Binding-site contacts:
Ligand atom C33 contacts residue SER231 of chain 1.C at 3.7 Å.
Ligand atom N9 contacts residue PHE283 of chain 1.C at 3.3 Å.
Ligand atom C34 contacts residue ILE246 of chain 1.C at 3.6 Å (hydrophobic).
Ligand atom C4 contacts residue PHE283 of chain 1.C at 3.4 Å (hydrophobic).
Ligand atom N14 contacts residue TYR247 of chain 1.C at 2.4 Å (h-bond).
Ligand atom N13 contacts residue GLN280 of chain 1.C at 3.3 Å (h-bond).
Ligand atom C21 contacts residue MET267 of chain 1.C at 3.6 Å (hydrophobic).
Ligand atom C29 contacts residue GLN280 of chain 1.C at 3.3 Å.
Ligand atom N13 contacts residue TYR247 of chain 1.C at 3.3 Å (h-bond).
Ligand atom C24 contacts residue LYS272 of chain 1.C at 3.4 Å.
Ligand atom C16 contacts residue TYR247 of chain 1.C at 3.7 Å (hydrophobic).
Ligand atom C18 contacts residue MET267 of chain 1.C at 3.4 Å (hydrophobic).
Ligand atom N27 contacts residue PHE283 of chain 1.C at 3.5 Å.
Ligand atom C21 contacts residue GLY279 of chain 1.C at 3.5 Å.
Ligand atom C19 contacts residue MET267 of chain 1.C at 3.4 Å (hydrophobic).
Ligand atom C32 contacts residue SER231 of chain 1.C at 3.5 Å.
Ligand atom C20 contacts residue MET267 of chain 1.C at 3.6 Å (hydrophobic).
Ligand atom C31 contacts residue ALA243 of chain 1.C at 3.4 Å (hydrophobic).
Ligand atom C12 contacts residue GLY279 of chain 1.C at 3.6 Å.
Ligand atom O8 contacts residue MET267 of chain 1.C at 3.6 Å.
Ligand atom N14 contacts residue GLY279 of chain 1.C at 3.6 Å.
Ligand atom C19 contacts residue PHE283 of chain 1.C at 3.6 Å (hydrophobic).
Ligand atom C1 contacts residue PHE283 of chain 1.C at 3.4 Å (hydrophobic).
Ligand atom C31 contacts residue THR239 of chain 1.C at 3.2 Å.
Ligand atom O10 contacts residue GLN280 of chain 1.C at 3.0 Å (h-bond).
Ligand atom C26 contacts residue GLU275 of chain 1.C at 3.4 Å.
Ligand atom C11 contacts residue LEU189 of chain 1.C at 3.3 Å (hydrophobic).
Ligand atom C6 contacts residue PHE283 of chain 1.C at 3.6 Å (hydrophobic).
Ligand atom C32 contacts residue THR242 of chain 1.C at 3.1 Å.
Ligand atom N13 contacts residue MET267 of chain 1.C at 3.7 Å.
Ligand atom C32 contacts residue ALA243 of chain 1.C at 3.3 Å (hydrophobic).
Ligand atom N15 contacts residue GLY279 of chain 1.C at 3.5 Å (h-bond).
Ligand atom C16 contacts residue GLY279 of chain 1.C at 3.3 Å.
Ligand atom C24 contacts residue GLU275 of chain 1.C at 3.6 Å.
Ligand atom C25 contacts residue PRO266 of chain 1.C at 3.2 Å (hydrophobic).
Ligand atom C26 contacts residue LYS272 of chain 1.C at 3.5 Å.
Ligand atom C2 contacts residue PHE283 of chain 1.C at 3.5 Å (hydrophobic).
Ligand atom C29 contacts residue VAL232 of chain 1.C at 3.5 Å (hydrophobic).
Ligand atom C33 contacts residue ILE246 of chain 1.C at 3.5 Å (hydrophobic).
Ligand atom C12 contacts residue TYR247 of chain 1.C at 3.2 Å (hydrophobic).

Sequence of chain 1.C:
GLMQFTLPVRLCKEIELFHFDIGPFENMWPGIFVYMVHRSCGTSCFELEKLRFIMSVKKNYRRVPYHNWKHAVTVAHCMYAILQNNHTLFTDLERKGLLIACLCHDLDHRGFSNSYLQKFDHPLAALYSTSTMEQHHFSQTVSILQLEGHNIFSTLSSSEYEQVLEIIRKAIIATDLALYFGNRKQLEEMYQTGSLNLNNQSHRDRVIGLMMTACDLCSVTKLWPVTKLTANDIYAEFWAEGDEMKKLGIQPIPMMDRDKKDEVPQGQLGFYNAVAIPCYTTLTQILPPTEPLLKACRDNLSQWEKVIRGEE

The small molecule below binds the protein below.
Small molecule (SMILES): Cn1ncc(C(=O)NCc2ccccn2)c1C(=O)Nc1ccn2cc(-c3ccccc3)nc2n1